Binding-site contacts:
Ligand atom CB contacts residue ASP70 of chain 1.A at 3.3 Å.
Ligand atom N contacts residue ASP70 of chain 1.A at 2.8 Å (salt-bridge).
Ligand atom OH contacts residue GLU62 of chain 1.A at 3.3 Å.
Ligand atom CE1 contacts residue GLN63 of chain 1.A at 3.3 Å.
Ligand atom O contacts residue ARG66 of chain 1.A at 2.9 Å (salt-bridge).
Ligand atom CA contacts residue TYR7 of chain 1.A at 3.4 Å (hydrophobic).
Ligand atom O contacts residue TYR155 of chain 1.A at 3.2 Å (h-bond).
Ligand atom CD contacts residue TYR156 of chain 1.A at 3.3 Å (hydrophobic).
Ligand atom CD2 contacts residue ARG66 of chain 1.A at 3.4 Å.
Ligand atom OH contacts residue ASP70 of chain 1.A at 2.9 Å (salt-bridge).
Ligand atom O contacts residue TRP147 of chain 1.A at 3.1 Å (h-bond).
Ligand atom CG1 contacts residue ASP70 of chain 1.A at 3.3 Å.
Ligand atom C contacts residue THR143 of chain 1.A at 3.5 Å.
Ligand atom CE1 contacts residue ASP152 of chain 1.A at 3.1 Å.
Ligand atom CE1 contacts residue TYR59 of chain 1.A at 3.5 Å (hydrophobic).
Ligand atom O contacts residue TYR84 of chain 1.A at 2.9 Å (h-bond).
Ligand atom CD2 contacts residue ASP152 of chain 1.A at 3.5 Å.
Ligand atom CA contacts residue ASP70 of chain 1.A at 3.2 Å.
Ligand atom CB contacts residue TYR159 of chain 1.A at 3.5 Å (hydrophobic).
Ligand atom NE2 contacts residue ASP152 of chain 1.A at 2.5 Å (salt-bridge).
Ligand atom O contacts residue THR143 of chain 1.A at 2.5 Å (h-bond).
Ligand atom N contacts residue GLN63 of chain 1.A at 3.0 Å (h-bond).
Ligand atom CZ contacts residue GLN63 of chain 1.A at 3.2 Å.
Ligand atom OG contacts residue THR80 of chain 1.A at 3.1 Å (h-bond).
Ligand atom CA contacts residue TYR171 of chain 1.A at 3.4 Å (hydrophobic).
Ligand atom CB contacts residue TRP167 of chain 1.A at 3.5 Å (hydrophobic).
Ligand atom OXT contacts residue TYR84 of chain 1.A at 3.4 Å (h-bond).
Ligand atom N contacts residue TRP73 of chain 1.A at 3.4 Å.
Ligand atom N contacts residue TYR171 of chain 1.A at 2.8 Å (h-bond).
Ligand atom CG1 contacts residue TYR155 of chain 1.A at 3.3 Å (hydrophobic).
Ligand atom CG2 contacts residue TYR156 of chain 1.A at 3.3 Å (hydrophobic).
Ligand atom N contacts residue TYR7 of chain 1.A at 3.1 Å (h-bond).
Ligand atom CE2 contacts residue GLN63 of chain 1.A at 3.4 Å.
Ligand atom O contacts residue TYR159 of chain 1.A at 2.5 Å (h-bond).
Ligand atom C contacts residue TYR7 of chain 1.A at 3.4 Å (hydrophobic).
Ligand atom CD1 contacts residue TRP167 of chain 1.A at 3.4 Å (hydrophobic).
Ligand atom CE2 contacts residue ASP70 of chain 1.A at 3.4 Å.
Ligand atom CB contacts residue GLN63 of chain 1.A at 3.4 Å.
Ligand atom O contacts residue ARG97 of chain 1.A at 2.8 Å (salt-bridge).
Ligand atom CG2 contacts residue ARG66 of chain 1.A at 3.3 Å.

Sequence of chain 1.A:
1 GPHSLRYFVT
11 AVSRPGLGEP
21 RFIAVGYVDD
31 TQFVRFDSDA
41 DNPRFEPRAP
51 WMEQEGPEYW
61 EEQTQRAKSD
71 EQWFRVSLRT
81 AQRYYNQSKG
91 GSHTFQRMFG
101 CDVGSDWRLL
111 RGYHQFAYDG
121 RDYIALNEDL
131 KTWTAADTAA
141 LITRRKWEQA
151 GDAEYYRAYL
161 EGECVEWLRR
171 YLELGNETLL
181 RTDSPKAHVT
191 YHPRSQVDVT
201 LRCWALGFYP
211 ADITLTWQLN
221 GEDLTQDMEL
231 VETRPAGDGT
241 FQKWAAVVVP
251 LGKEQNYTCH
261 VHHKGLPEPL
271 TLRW

This protein binds this small molecule.
Small molecule (SMILES): CC[C@H](C)[C@H](NC(=O)[C@H](CO)NC(=O)[C@H](CC1=NC=NC1)NC(=O)[C@@H]1CCCN1C(=O)[C@@H](NC(=O)[C@@H](NC(=O)[C@H](CO)NC(=O)[C@H](Cc1ccc(O)cc1)NC(=O)[C@@H](N)Cc1ccc(O)cc1)[C@@H](C)CC)[C@@H](C)CC)C(=O)O